A protein and the small-molecule ligand that binds it are described below.
Small molecule (SMILES): CC(=O)N[C@H]1[C@H](O[C@H]2[C@H](O)[C@@H](NC(C)=O)CO[C@@H]2CO)O[C@H](CO)[C@@H](O[C@@H]2O[C@H](CO)[C@@H](O)[C@H](O)[C@@H]2O)[C@@H]1O

Sequence of chain 1.B:
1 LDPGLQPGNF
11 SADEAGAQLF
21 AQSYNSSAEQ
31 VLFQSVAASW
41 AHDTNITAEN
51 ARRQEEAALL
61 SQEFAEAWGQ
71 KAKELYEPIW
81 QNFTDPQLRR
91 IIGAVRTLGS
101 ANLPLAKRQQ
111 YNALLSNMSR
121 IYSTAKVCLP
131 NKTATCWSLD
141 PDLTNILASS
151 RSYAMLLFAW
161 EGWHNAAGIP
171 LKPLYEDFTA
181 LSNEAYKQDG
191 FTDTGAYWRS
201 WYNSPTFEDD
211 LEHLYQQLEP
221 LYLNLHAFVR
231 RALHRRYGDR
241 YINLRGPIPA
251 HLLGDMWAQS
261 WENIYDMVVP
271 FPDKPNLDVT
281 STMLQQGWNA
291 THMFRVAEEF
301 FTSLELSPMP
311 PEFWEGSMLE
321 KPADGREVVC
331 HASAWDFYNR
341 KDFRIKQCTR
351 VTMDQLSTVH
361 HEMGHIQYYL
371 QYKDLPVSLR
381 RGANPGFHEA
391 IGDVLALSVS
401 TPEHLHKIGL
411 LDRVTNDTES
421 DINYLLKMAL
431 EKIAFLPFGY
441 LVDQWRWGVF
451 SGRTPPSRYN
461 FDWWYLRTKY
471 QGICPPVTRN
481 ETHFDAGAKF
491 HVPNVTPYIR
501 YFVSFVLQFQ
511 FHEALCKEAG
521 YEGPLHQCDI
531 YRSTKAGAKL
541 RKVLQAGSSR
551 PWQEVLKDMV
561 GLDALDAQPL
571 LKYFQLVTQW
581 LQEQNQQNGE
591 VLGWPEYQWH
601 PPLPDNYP

Binding-site contacts:
Ligand atom C7 contacts residue ASN9 of chain 1.B at 3.7 Å.
Ligand atom N2 contacts residue ASN9 of chain 1.B at 3.0 Å (h-bond).
Ligand atom C3 contacts residue ASN9 of chain 1.B at 3.8 Å.
Ligand atom C1 contacts residue ASN9 of chain 1.B at 1.4 Å.
Ligand atom C4 contacts residue ASN9 of chain 1.B at 4.2 Å.
Ligand atom C5 contacts residue ASN9 of chain 1.B at 3.5 Å.
Ligand atom C2 contacts residue ASN9 of chain 1.B at 2.4 Å.
Ligand atom O5 contacts residue ASN9 of chain 1.B at 2.2 Å (h-bond).
Ligand atom O7 contacts residue ASN9 of chain 1.B at 4.0 Å.